The protein below binds the small molecule below.
Small molecule (SMILES): CSCC[C@H](NC(=O)[C@@H]1CCCN1C(=O)[C@H](CC(C)C)NC(=O)[C@H](CC(C)C)NC(=O)[C@H](CCCCN)NC(=O)[C@H](C)NC(=O)[C@H](CCCCN)NC(=O)[C@@H](N)CCCN=C(N)N)C(=O)N[C@@H](CCC(=O)O)C(=O)N[C@@H](CCC(=O)O)C(=O)N[C@@H](C)C(=O)N[C@@H](CC(C)C)C(=O)N[C@@H](CC(C)C)C(=O)N1CCC[C@H]1C=O

Binding-site contacts:
Ligand atom CB contacts residue VAL125 of chain 3.D at 2.6 Å (hydrophobic).
Ligand atom O contacts residue VAL127 of chain 3.D at 1.8 Å (h-bond).
Ligand atom CA contacts residue TYR162 of chain 3.D at 3.5 Å (hydrophobic).
Ligand atom CA contacts residue GLN203 of chain 3.D at 3.5 Å.
Ligand atom N contacts residue VAL125 of chain 3.D at 3.5 Å (h-bond).
Ligand atom N contacts residue GLN203 of chain 3.D at 3.7 Å.
Ligand atom N contacts residue GLY105 of chain 3.D at 3.1 Å (h-bond).
Ligand atom CD contacts residue GLN203 of chain 3.D at 2.8 Å.
Ligand atom C contacts residue VAL127 of chain 3.D at 3.5 Å (hydrophobic).
Ligand atom O contacts residue GLN203 of chain 3.D at 1.3 Å (h-bond).
Ligand atom CG contacts residue TYR162 of chain 3.D at 3.1 Å (hydrophobic).
Ligand atom CD2 contacts residue PHE126 of chain 3.D at 3.3 Å (hydrophobic).
Ligand atom CD2 contacts residue LEU161 of chain 3.D at 3.4 Å (hydrophobic).
Ligand atom CB contacts residue ILE104 of chain 3.D at 3.5 Å (hydrophobic).
Ligand atom N contacts residue GLN203 of chain 3.D at 2.9 Å (h-bond).
Ligand atom O contacts residue VAL127 of chain 3.D at 2.2 Å.
Ligand atom CB contacts residue ILE130 of chain 3.D at 3.4 Å (hydrophobic).
Ligand atom N contacts residue LEU161 of chain 3.D at 3.3 Å (h-bond).
Ligand atom O contacts residue TYR162 of chain 3.D at 3.4 Å.
Ligand atom O contacts residue PHE126 of chain 3.D at 2.8 Å.
Ligand atom CA contacts residue LEU161 of chain 3.D at 3.2 Å (hydrophobic).
Ligand atom O contacts residue LEU161 of chain 3.D at 3.3 Å (h-bond).
Ligand atom CB contacts residue GLY105 of chain 3.D at 3.2 Å.
Ligand atom CD1 contacts residue GLN203 of chain 3.D at 3.4 Å.
Ligand atom O contacts residue LEU103 of chain 3.D at 3.6 Å.
Ligand atom CG contacts residue PHE126 of chain 3.D at 3.7 Å (hydrophobic).
Ligand atom CB contacts residue TYR162 of chain 3.D at 2.6 Å (hydrophobic).
Ligand atom O contacts residue ILE130 of chain 3.D at 3.5 Å.
Ligand atom C contacts residue TYR162 of chain 3.D at 3.5 Å (hydrophobic).
Ligand atom O contacts residue SER163 of chain 3.D at 3.6 Å (h-bond).
Ligand atom CA contacts residue PHE126 of chain 3.D at 3.2 Å (hydrophobic).
Ligand atom CE contacts residue ARG165 of chain 3.D at 2.8 Å.
Ligand atom CA contacts residue VAL127 of chain 3.D at 3.6 Å (hydrophobic).
Ligand atom C contacts residue VAL127 of chain 3.D at 3.0 Å (hydrophobic).
Ligand atom CA contacts residue ILE130 of chain 3.D at 3.2 Å (hydrophobic).
Ligand atom CA contacts residue VAL125 of chain 3.D at 3.1 Å (hydrophobic).
Ligand atom SD contacts residue ARG165 of chain 3.D at 2.3 Å (salt-bridge).
Ligand atom C contacts residue ILE130 of chain 3.D at 3.7 Å (hydrophobic).
Ligand atom C contacts residue GLN203 of chain 3.D at 2.3 Å.
Ligand atom CD1 contacts residue TYR162 of chain 3.D at 2.8 Å (hydrophobic).

Sequence of chain 3.D:
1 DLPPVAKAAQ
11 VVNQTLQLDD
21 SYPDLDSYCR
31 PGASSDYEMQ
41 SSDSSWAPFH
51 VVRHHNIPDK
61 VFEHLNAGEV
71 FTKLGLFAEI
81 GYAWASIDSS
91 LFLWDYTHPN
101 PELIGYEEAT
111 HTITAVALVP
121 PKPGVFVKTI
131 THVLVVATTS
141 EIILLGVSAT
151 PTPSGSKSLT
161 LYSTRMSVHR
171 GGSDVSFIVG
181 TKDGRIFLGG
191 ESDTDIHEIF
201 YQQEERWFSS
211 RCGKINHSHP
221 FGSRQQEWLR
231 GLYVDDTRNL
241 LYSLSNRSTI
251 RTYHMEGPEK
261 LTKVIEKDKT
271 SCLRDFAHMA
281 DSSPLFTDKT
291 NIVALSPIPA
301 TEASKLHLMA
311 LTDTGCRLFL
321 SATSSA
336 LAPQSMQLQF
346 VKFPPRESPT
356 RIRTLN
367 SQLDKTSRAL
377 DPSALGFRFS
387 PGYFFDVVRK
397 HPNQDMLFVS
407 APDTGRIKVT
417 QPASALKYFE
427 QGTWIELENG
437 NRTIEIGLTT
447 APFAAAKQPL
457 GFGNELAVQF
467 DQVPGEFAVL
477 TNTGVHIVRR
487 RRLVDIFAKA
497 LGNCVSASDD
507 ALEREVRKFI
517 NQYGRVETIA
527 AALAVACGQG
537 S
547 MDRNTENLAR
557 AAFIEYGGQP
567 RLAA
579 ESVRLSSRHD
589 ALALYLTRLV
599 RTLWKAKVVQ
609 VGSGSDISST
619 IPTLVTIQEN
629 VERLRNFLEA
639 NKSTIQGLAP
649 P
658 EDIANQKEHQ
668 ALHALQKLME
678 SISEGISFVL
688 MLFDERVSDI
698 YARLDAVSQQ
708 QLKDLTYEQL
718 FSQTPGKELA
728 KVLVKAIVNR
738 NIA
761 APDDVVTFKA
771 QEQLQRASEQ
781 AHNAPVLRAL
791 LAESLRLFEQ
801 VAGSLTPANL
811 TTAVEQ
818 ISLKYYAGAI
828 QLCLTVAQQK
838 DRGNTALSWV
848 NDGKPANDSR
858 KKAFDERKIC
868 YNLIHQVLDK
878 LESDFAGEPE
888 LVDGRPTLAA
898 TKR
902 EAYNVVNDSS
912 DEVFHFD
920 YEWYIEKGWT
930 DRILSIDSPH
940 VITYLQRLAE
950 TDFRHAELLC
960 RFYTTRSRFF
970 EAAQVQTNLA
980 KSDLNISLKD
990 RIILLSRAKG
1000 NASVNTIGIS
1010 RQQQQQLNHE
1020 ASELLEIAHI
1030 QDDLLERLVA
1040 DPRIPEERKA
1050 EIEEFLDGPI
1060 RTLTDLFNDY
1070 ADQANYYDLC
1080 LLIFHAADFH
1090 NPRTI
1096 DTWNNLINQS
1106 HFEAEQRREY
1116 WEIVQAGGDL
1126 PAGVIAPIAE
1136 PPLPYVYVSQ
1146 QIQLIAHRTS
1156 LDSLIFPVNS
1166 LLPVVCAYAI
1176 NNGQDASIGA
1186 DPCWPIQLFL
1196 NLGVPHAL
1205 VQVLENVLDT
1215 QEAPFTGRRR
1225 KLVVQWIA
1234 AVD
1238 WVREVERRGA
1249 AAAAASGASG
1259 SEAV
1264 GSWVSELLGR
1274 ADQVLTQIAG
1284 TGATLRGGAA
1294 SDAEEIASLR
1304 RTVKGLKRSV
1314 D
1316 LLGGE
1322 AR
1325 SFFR